Binding-site contacts:
Ligand atom C8 contacts residue PRO335 of chain 1.A at 4.2 Å (hydrophobic).
Ligand atom C6 contacts residue SER338 of chain 1.A at 3.9 Å.
Ligand atom O7 contacts residue GLY336 of chain 1.A at 3.1 Å (h-bond).
Ligand atom O7 contacts residue PHE337 of chain 1.A at 3.8 Å.
Ligand atom O5 contacts residue ASN341 of chain 1.A at 2.4 Å (h-bond).
Ligand atom C6 contacts residue SER338 of chain 1.A at 4.2 Å.
Ligand atom C6 contacts residue ASP340 of chain 1.A at 4.1 Å.
Ligand atom C7 contacts residue GLY336 of chain 1.A at 3.8 Å.
Ligand atom C1 contacts residue GLY336 of chain 1.A at 4.3 Å.
Ligand atom C5 contacts residue PHE337 of chain 1.A at 4.2 Å (hydrophobic).
Ligand atom C7 contacts residue ASN341 of chain 1.A at 3.6 Å.
Ligand atom C3 contacts residue ASN341 of chain 1.A at 3.8 Å.
Ligand atom C5 contacts residue ASN341 of chain 1.A at 3.7 Å.
Ligand atom C5 contacts residue ASN341 of chain 1.A at 4.4 Å.
Ligand atom C5 contacts residue SER338 of chain 1.A at 4.0 Å.
Ligand atom C6 contacts residue PHE337 of chain 1.A at 4.3 Å (hydrophobic).
Ligand atom O7 contacts residue PRO335 of chain 1.A at 4.2 Å.
Ligand atom C6 contacts residue ASN341 of chain 1.A at 4.1 Å.
Ligand atom O5 contacts residue SER338 of chain 1.A at 3.4 Å.
Ligand atom C1 contacts residue SER338 of chain 1.A at 3.7 Å.
Ligand atom C8 contacts residue ASN342 of chain 1.A at 4.2 Å.
Ligand atom C8 contacts residue ASN341 of chain 1.A at 3.5 Å.
Ligand atom C5 contacts residue GLY336 of chain 1.A at 4.4 Å.
Ligand atom C1 contacts residue ASN341 of chain 1.A at 1.4 Å.
Ligand atom O5 contacts residue SER338 of chain 1.A at 4.2 Å.
Ligand atom N2 contacts residue GLY336 of chain 1.A at 4.4 Å.
Ligand atom C4 contacts residue ASN341 of chain 1.A at 4.2 Å.
Ligand atom N2 contacts residue ASN341 of chain 1.A at 2.9 Å (h-bond).
Ligand atom C2 contacts residue ASN341 of chain 1.A at 2.4 Å.
Ligand atom O4 contacts residue GLY336 of chain 1.A at 4.1 Å.
Ligand atom C8 contacts residue GLY336 of chain 1.A at 4.0 Å.
Ligand atom C3 contacts residue GLY336 of chain 1.A at 4.0 Å.
Ligand atom C2 contacts residue GLY336 of chain 1.A at 4.5 Å.

Sequence of chain 1.A:
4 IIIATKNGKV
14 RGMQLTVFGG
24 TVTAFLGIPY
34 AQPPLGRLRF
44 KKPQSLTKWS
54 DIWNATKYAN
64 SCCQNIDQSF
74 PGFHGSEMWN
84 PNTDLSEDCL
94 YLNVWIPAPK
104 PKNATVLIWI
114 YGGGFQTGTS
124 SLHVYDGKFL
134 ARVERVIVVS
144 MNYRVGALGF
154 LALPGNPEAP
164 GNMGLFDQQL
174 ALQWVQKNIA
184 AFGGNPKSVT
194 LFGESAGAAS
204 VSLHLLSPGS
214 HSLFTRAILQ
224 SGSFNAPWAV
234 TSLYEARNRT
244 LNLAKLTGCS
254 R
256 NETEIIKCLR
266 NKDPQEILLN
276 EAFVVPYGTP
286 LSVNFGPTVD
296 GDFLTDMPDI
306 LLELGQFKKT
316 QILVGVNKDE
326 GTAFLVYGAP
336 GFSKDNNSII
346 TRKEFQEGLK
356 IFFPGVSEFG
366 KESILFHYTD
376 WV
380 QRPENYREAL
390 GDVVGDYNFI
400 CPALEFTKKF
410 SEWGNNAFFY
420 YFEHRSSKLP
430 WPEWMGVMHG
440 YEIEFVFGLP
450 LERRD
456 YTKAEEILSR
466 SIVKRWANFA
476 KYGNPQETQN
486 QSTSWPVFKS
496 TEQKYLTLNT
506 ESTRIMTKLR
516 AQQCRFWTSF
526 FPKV

The small molecule below binds the protein below.
Small molecule (SMILES): CC(=O)N[C@H]1[C@H](O[C@H]2[C@H](O)[C@@H](NC(C)=O)CO[C@@H]2CO[C@@H]2O[C@@H](C)[C@@H](O)[C@@H](O)[C@@H]2O)O[C@H](CO)[C@@H](O)[C@@H]1O